Sequence of chain 3.F:
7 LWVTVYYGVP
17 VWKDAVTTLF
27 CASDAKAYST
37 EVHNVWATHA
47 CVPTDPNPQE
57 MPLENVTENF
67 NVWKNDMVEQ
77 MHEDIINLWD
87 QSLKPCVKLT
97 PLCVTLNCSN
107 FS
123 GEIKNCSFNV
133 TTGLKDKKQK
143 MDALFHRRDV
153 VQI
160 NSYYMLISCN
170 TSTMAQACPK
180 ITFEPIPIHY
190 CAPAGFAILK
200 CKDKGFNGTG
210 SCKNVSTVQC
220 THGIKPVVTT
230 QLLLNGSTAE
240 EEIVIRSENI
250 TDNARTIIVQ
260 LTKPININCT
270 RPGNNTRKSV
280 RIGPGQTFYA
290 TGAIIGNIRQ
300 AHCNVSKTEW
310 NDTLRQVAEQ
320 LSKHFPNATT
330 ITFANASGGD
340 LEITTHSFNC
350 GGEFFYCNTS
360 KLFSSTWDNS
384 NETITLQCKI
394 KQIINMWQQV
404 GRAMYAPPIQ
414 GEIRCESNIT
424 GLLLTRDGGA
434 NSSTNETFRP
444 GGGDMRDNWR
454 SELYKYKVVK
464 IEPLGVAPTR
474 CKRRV

This small molecule binds to this protein.
Small molecule (SMILES): CC(=O)N[C@H]1[C@H](O[C@H]2[C@H](O)[C@@H](NC(C)=O)CO[C@@H]2CO)O[C@H](CO)[C@@H](O[C@@H]2O[C@H](CO[C@H]3O[C@H](CO)[C@@H](O)[C@H](O)[C@@H]3O)[C@@H](O)[C@H](O)[C@@H]2O)[C@@H]1O

Binding-site contacts:
Ligand atom C3 contacts residue GLU419 of chain 3.F at 3.7 Å.
Ligand atom C2 contacts residue GLU183 of chain 3.F at 3.6 Å.
Ligand atom C8 contacts residue PRO184 of chain 3.F at 3.7 Å (hydrophobic).
Ligand atom O5 contacts residue ASN234 of chain 3.F at 2.4 Å (h-bond).
Ligand atom O6 contacts residue GLU183 of chain 3.F at 3.2 Å.
Ligand atom O5 contacts residue NAG1 of chain 3.MA at 3.3 Å.
Ligand atom C5 contacts residue SER420 of chain 3.F at 4.2 Å.
Ligand atom O7 contacts residue PRO184 of chain 3.F at 3.2 Å.
Ligand atom C5 contacts residue NAG1 of chain 3.MA at 4.1 Å.
Ligand atom C3 contacts residue SER420 of chain 3.F at 3.9 Å.
Ligand atom C8 contacts residue VAL226 of chain 3.F at 4.0 Å (hydrophobic).
Ligand atom C7 contacts residue ASN234 of chain 3.F at 3.2 Å.
Ligand atom C6 contacts residue GLU419 of chain 3.F at 4.1 Å.
Ligand atom C6 contacts residue NAG1 of chain 3.MA at 3.6 Å.
Ligand atom C1 contacts residue SER420 of chain 3.F at 3.2 Å.
Ligand atom C2 contacts residue GLU419 of chain 3.F at 4.4 Å.
Ligand atom O2 contacts residue GLU183 of chain 3.F at 3.6 Å.
Ligand atom C7 contacts residue PRO184 of chain 3.F at 3.8 Å (hydrophobic).
Ligand atom C4 contacts residue GLU419 of chain 3.F at 3.7 Å.
Ligand atom C2 contacts residue SER420 of chain 3.F at 3.7 Å.
Ligand atom C1 contacts residue ASN234 of chain 3.F at 1.4 Å.
Ligand atom C4 contacts residue ASN234 of chain 3.F at 4.2 Å.
Ligand atom N2 contacts residue SER420 of chain 3.F at 3.5 Å (h-bond).
Ligand atom O4 contacts residue GLU419 of chain 3.F at 3.8 Å.
Ligand atom C8 contacts residue ASN234 of chain 3.F at 4.4 Å.
Ligand atom C3 contacts residue ASN234 of chain 3.F at 3.8 Å.
Ligand atom C1 contacts residue GLU419 of chain 3.F at 4.0 Å.
Ligand atom C2 contacts residue ASN234 of chain 3.F at 2.4 Å.
Ligand atom C6 contacts residue GLU183 of chain 3.F at 3.3 Å.
Ligand atom N2 contacts residue ASN234 of chain 3.F at 2.9 Å (h-bond).
Ligand atom C5 contacts residue GLU419 of chain 3.F at 3.2 Å.
Ligand atom C5 contacts residue ASN234 of chain 3.F at 3.7 Å.
Ligand atom N2 contacts residue GLU419 of chain 3.F at 4.2 Å.
Ligand atom O7 contacts residue LYS224 of chain 3.F at 4.2 Å.
Ligand atom O5 contacts residue GLU419 of chain 3.F at 4.0 Å.
Ligand atom O6 contacts residue NAG1 of chain 3.MA at 3.6 Å.
Ligand atom O5 contacts residue SER420 of chain 3.F at 4.1 Å.
Ligand atom O7 contacts residue ASN234 of chain 3.F at 3.1 Å (h-bond).
Ligand atom O4 contacts residue GLU183 of chain 3.F at 4.5 Å.
Ligand atom C1 contacts residue NAG1 of chain 3.MA at 4.3 Å.